Sequence of chain 41.B:
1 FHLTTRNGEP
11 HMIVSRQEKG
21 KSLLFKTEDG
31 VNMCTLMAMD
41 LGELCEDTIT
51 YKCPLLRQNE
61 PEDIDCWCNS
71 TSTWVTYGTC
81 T

This small molecule binds to this protein.
Small molecule (SMILES): OC[C@H]1O[C@@H](O)[C@@H](O)[C@@H](O)[C@@H]1O

Binding-site contacts:
Ligand atom C2 contacts residue BMA1 of chain 41.P at 3.2 Å.
Ligand atom C4 contacts residue BMA1 of chain 41.P at 3.6 Å.
Ligand atom O2 contacts residue BMA1 of chain 41.P at 3.0 Å (h-bond).
Ligand atom O4 contacts residue BMA1 of chain 41.P at 4.0 Å.
Ligand atom C1 contacts residue NAG1 of chain 41.N at 1.7 Å.
Ligand atom C2 contacts residue HIS2 of chain 41.B at 4.5 Å.
Ligand atom C3 contacts residue BMA1 of chain 41.P at 2.5 Å.
Ligand atom C3 contacts residue NAG1 of chain 41.N at 4.1 Å.
Ligand atom C5 contacts residue NAG1 of chain 41.N at 3.8 Å.
Ligand atom C2 contacts residue NAG1 of chain 41.N at 2.9 Å.
Ligand atom O5 contacts residue NAG1 of chain 41.N at 2.5 Å (h-bond).
Ligand atom O2 contacts residue NAG1 of chain 41.N at 3.4 Å (h-bond).
Ligand atom O3 contacts residue BMA1 of chain 41.P at 1.1 Å.
Ligand atom O6 contacts residue NAG1 of chain 41.N at 4.5 Å.
Ligand atom O2 contacts residue HIS2 of chain 41.B at 3.4 Å (h-bond).